Sequence of chain 1.B:
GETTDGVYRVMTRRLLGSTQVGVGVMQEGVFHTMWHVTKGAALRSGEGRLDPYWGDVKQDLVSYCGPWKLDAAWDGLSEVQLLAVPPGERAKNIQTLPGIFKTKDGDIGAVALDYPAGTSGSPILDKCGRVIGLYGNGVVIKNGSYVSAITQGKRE

The protein below binds the small molecule below.
Small molecule (SMILES): COCC(=O)Nc1cccc(NC(C)=O)c1

Binding-site contacts:
Ligand atom C6 contacts residue GWA1 of chain 1.G at 3.6 Å.
Ligand atom C5 contacts residue GWA1 of chain 1.G at 3.4 Å.
Ligand atom C5 contacts residue ASP120 of chain 1.B at 3.6 Å.
Ligand atom C6 contacts residue ASP120 of chain 1.B at 3.6 Å.
Ligand atom C3 contacts residue GWA1 of chain 1.G at 4.1 Å.
Ligand atom N2 contacts residue ASP120 of chain 1.B at 4.1 Å.
Ligand atom C6 contacts residue PRO122 of chain 1.B at 4.4 Å (hydrophobic).
Ligand atom C1 contacts residue ASN149 of chain 1.B at 3.7 Å.
Ligand atom C4 contacts residue SER151 of chain 1.B at 4.4 Å.
Ligand atom N1 contacts residue ASP120 of chain 1.B at 3.8 Å.
Ligand atom C4 contacts residue ASP120 of chain 1.B at 3.5 Å.
Ligand atom C8 contacts residue GWA1 of chain 1.G at 3.8 Å.
Ligand atom C6 contacts residue TYR121 of chain 1.B at 3.6 Å (hydrophobic).
Ligand atom O2 contacts residue PRO122 of chain 1.B at 3.3 Å (h-bond).
Ligand atom C9 contacts residue GWA1 of chain 1.G at 4.1 Å.
Ligand atom C8 contacts residue ASP120 of chain 1.B at 3.9 Å.
Ligand atom C9 contacts residue TYR121 of chain 1.B at 4.5 Å (hydrophobic).
Ligand atom C5 contacts residue TYR121 of chain 1.B at 3.9 Å (hydrophobic).
Ligand atom N2 contacts residue GWA1 of chain 1.G at 4.0 Å.
Ligand atom C3 contacts residue ASP120 of chain 1.B at 3.7 Å.
Ligand atom N1 contacts residue GLY150 of chain 1.B at 3.0 Å (h-bond).
Ligand atom C9 contacts residue PRO122 of chain 1.B at 4.1 Å (hydrophobic).
Ligand atom C9 contacts residue ASP120 of chain 1.B at 4.4 Å.
Ligand atom C2 contacts residue GLY150 of chain 1.B at 4.0 Å.
Ligand atom C7 contacts residue ASP120 of chain 1.B at 3.8 Å.
Ligand atom C1 contacts residue SER151 of chain 1.B at 4.4 Å.
Ligand atom O2 contacts residue GWA1 of chain 1.G at 3.4 Å (h-bond).
Ligand atom O1 contacts residue ASP120 of chain 1.B at 4.5 Å.
Ligand atom N1 contacts residue SER151 of chain 1.B at 4.3 Å.
Ligand atom C5 contacts residue TYR152 of chain 1.B at 4.3 Å (hydrophobic).
Ligand atom C3 contacts residue GLY150 of chain 1.B at 3.7 Å.
Ligand atom O2 contacts residue TYR121 of chain 1.B at 3.7 Å.
Ligand atom C4 contacts residue GLY150 of chain 1.B at 3.4 Å.
Ligand atom C2 contacts residue ASP120 of chain 1.B at 4.2 Å.
Ligand atom C1 contacts residue GLY150 of chain 1.B at 3.9 Å.
Ligand atom C4 contacts residue GWA1 of chain 1.G at 3.7 Å.
Ligand atom O3 contacts residue PRO122 of chain 1.B at 3.7 Å.
Ligand atom C10 contacts residue PRO122 of chain 1.B at 4.4 Å (hydrophobic).
Ligand atom C4 contacts residue TYR152 of chain 1.B at 4.4 Å (hydrophobic).
Ligand atom C7 contacts residue GWA1 of chain 1.G at 3.6 Å.